Sequence of chain 1.F:
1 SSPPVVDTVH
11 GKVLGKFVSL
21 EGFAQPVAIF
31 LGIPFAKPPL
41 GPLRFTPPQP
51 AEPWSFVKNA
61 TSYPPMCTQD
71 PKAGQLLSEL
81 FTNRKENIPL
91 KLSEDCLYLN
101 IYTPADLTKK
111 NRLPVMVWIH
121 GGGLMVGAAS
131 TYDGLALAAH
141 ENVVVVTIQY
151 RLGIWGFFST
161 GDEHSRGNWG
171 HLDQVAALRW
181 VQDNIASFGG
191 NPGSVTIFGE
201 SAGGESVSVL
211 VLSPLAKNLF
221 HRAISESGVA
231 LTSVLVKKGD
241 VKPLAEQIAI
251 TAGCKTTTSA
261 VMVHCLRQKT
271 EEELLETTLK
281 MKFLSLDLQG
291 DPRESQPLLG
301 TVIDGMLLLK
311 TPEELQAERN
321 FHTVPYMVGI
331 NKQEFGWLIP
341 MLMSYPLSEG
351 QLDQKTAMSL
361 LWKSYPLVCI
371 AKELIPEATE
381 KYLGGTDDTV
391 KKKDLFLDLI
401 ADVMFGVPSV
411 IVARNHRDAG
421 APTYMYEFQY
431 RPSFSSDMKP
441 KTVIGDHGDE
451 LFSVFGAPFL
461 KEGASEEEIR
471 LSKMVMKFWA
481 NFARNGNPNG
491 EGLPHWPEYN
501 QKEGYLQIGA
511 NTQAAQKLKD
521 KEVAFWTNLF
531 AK

Binding-site contacts:
Ligand atom C7 contacts residue SIA1 of chain 1.RA at 4.3 Å.
Ligand atom N2 contacts residue ASN59 of chain 1.F at 3.3 Å (h-bond).
Ligand atom C1 contacts residue ASN59 of chain 1.F at 1.5 Å.
Ligand atom N2 contacts residue SIA1 of chain 1.RA at 3.8 Å.
Ligand atom O3 contacts residue ASN59 of chain 1.F at 4.0 Å.
Ligand atom O7 contacts residue SIA1 of chain 1.RA at 4.0 Å.
Ligand atom C2 contacts residue ASN59 of chain 1.F at 2.5 Å.
Ligand atom O3 contacts residue ASP240 of chain 1.D at 4.3 Å.
Ligand atom C6 contacts residue ASN59 of chain 1.F at 4.1 Å.
Ligand atom O6 contacts residue ASN59 of chain 1.F at 4.5 Å.
Ligand atom C4 contacts residue ASN59 of chain 1.F at 3.1 Å.
Ligand atom O4 contacts residue ASN59 of chain 1.F at 3.8 Å.
Ligand atom C5 contacts residue ASN59 of chain 1.F at 2.6 Å.
Ligand atom C7 contacts residue LYS242 of chain 1.D at 3.8 Å.
Ligand atom C8 contacts residue ASP240 of chain 1.D at 3.6 Å.
Ligand atom C3 contacts residue ASN59 of chain 1.F at 2.7 Å.
Ligand atom N2 contacts residue LYS242 of chain 1.D at 4.0 Å.
Ligand atom O5 contacts residue ASN59 of chain 1.F at 2.3 Å (h-bond).
Ligand atom C8 contacts residue LYS242 of chain 1.D at 2.9 Å.

A protein and the small-molecule ligand that binds it are described below.
Small molecule (SMILES): CC(=O)N[C@@H]1[C@@H](O)[C@H](O)[C@@H](CO)O[C@H]1O

Sequence of chain 1.D:
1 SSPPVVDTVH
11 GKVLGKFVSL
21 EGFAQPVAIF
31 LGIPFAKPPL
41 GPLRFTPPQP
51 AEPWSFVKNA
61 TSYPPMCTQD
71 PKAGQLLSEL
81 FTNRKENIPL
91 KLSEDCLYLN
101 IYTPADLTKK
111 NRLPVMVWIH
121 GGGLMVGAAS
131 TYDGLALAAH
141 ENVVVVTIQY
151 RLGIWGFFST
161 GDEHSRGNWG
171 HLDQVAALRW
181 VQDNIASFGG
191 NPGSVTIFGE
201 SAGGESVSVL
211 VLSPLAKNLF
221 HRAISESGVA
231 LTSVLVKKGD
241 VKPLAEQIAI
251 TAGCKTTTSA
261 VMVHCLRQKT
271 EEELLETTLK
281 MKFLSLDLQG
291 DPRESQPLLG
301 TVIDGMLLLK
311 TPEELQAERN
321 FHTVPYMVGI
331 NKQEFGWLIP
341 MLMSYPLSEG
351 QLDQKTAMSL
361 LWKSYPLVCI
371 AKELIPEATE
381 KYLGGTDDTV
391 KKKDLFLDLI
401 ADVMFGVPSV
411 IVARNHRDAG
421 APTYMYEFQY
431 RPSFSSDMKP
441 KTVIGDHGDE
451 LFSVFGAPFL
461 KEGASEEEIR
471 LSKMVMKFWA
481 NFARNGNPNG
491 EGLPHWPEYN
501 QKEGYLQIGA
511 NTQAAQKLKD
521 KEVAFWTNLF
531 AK